Binding-site contacts:
Ligand atom O4 contacts residue HIS85 of chain 1.A at 3.8 Å.
Ligand atom C3 contacts residue HIS85 of chain 1.A at 3.9 Å.
Ligand atom C2 contacts residue TRP119 of chain 1.A at 4.0 Å (hydrophobic).
Ligand atom C5 contacts residue TRP178 of chain 1.A at 3.3 Å (hydrophobic).
Ligand atom O5 contacts residue TRP119 of chain 1.A at 4.0 Å.
Ligand atom C3 contacts residue ASP179 of chain 1.A at 3.5 Å.
Ligand atom O3 contacts residue TRP119 of chain 1.A at 3.6 Å.
Ligand atom C4 contacts residue TRP113 of chain 1.A at 3.7 Å (hydrophobic).
Ligand atom C3 contacts residue TRP106 of chain 1.A at 3.5 Å (hydrophobic).
Ligand atom O5 contacts residue TRP113 of chain 1.A at 3.6 Å.
Ligand atom O5 contacts residue TRP178 of chain 1.A at 3.8 Å.
Ligand atom O2 contacts residue TRP106 of chain 1.A at 4.0 Å.
Ligand atom C2 contacts residue ASP179 of chain 1.A at 3.8 Å.
Ligand atom O2 contacts residue ASP121 of chain 1.A at 2.8 Å (salt-bridge).
Ligand atom C2 contacts residue TRP113 of chain 1.A at 4.0 Å (hydrophobic).
Ligand atom C3 contacts residue TRP113 of chain 1.A at 3.9 Å (hydrophobic).
Ligand atom O3 contacts residue TRP113 of chain 1.A at 2.8 Å (h-bond).
Ligand atom O2 contacts residue ASP179 of chain 1.A at 2.9 Å (salt-bridge).
Ligand atom O4 contacts residue TRP113 of chain 1.A at 3.7 Å.
Ligand atom C4 contacts residue TRP119 of chain 1.A at 4.2 Å (hydrophobic).
Ligand atom O4 contacts residue TRP119 of chain 1.A at 4.1 Å.
Ligand atom O3 contacts residue ASP121 of chain 1.A at 2.7 Å (salt-bridge).
Ligand atom C1 contacts residue TRP119 of chain 1.A at 4.2 Å (hydrophobic).
Ligand atom C5 contacts residue TRP106 of chain 1.A at 3.9 Å (hydrophobic).
Ligand atom O2 contacts residue HIS85 of chain 1.A at 3.8 Å.
Ligand atom O5 contacts residue TRP106 of chain 1.A at 3.9 Å.
Ligand atom C2 contacts residue HIS85 of chain 1.A at 4.0 Å.
Ligand atom O3 contacts residue HIS85 of chain 1.A at 3.3 Å (h-bond).
Ligand atom O5 contacts residue TRP98 of chain 1.A at 3.5 Å.
Ligand atom O3 contacts residue ASP179 of chain 1.A at 2.9 Å (salt-bridge).
Ligand atom C5 contacts residue TRP98 of chain 1.A at 3.5 Å (hydrophobic).
Ligand atom C4 contacts residue HIS85 of chain 1.A at 3.4 Å.
Ligand atom O3 contacts residue TRP178 of chain 1.A at 4.2 Å.
Ligand atom C5 contacts residue HIS85 of chain 1.A at 4.2 Å.
Ligand atom C3 contacts residue ASP121 of chain 1.A at 3.5 Å.
Ligand atom C4 contacts residue TRP98 of chain 1.A at 4.0 Å (hydrophobic).
Ligand atom C3 contacts residue TRP178 of chain 1.A at 4.1 Å (hydrophobic).
Ligand atom C2 contacts residue ASP121 of chain 1.A at 3.7 Å.
Ligand atom O1 contacts residue TRP119 of chain 1.A at 3.6 Å.
Ligand atom O3 contacts residue TRP106 of chain 1.A at 3.4 Å (h-bond).

The small molecule below binds the protein below.
Small molecule (SMILES): OC[C@@H]1O[C@@H](OC[C@@H]2O[C@@H](OC[C@@H]3O[C@@H](O)[C@H](O)[C@H]3O)[C@H](O)[C@H]2O)[C@H](O)[C@H]1O

Sequence of chain 1.A:
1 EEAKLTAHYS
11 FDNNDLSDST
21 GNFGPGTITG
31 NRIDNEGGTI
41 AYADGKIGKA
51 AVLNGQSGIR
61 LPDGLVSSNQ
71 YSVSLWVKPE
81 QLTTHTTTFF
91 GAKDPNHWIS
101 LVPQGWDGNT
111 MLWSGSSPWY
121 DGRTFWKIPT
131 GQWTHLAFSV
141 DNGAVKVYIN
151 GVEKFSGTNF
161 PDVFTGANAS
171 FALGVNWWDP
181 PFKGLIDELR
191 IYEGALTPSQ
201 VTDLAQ